Sequence of chain 1.A:
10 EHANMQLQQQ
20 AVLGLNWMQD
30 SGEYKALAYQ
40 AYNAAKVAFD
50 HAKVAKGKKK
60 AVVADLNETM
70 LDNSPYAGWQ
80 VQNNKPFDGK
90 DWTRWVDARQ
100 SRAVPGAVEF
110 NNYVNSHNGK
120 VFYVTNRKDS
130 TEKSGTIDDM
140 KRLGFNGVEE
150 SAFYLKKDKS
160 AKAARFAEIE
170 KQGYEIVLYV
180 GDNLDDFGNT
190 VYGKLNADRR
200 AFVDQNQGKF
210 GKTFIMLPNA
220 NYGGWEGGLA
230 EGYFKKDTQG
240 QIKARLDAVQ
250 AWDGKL

A small-molecule ligand and the protein it binds are described below.
Small molecule (SMILES): Nc1ncnc2c1ncn2[C@@H]1O[C@H](CO)[C@@H](O)[C@H]1OP(=O)(O)O

Binding-site contacts:
Ligand atom N9 contacts residue TYR221 of chain 1.A at 3.7 Å.
Ligand atom O3' contacts residue ASN66 of chain 1.A at 3.1 Å (h-bond).
Ligand atom O3P contacts residue ASN66 of chain 1.A at 3.1 Å.
Ligand atom C4 contacts residue PHE86 of chain 1.A at 3.4 Å (hydrophobic).
Ligand atom O3P contacts residue MG1 of chain 1.C at 2.2 Å.
Ligand atom N9 contacts residue PHE86 of chain 1.A at 3.9 Å.
Ligand atom O3P contacts residue TYR221 of chain 1.A at 3.9 Å.
Ligand atom C4 contacts residue TYR221 of chain 1.A at 3.6 Å (hydrophobic).
Ligand atom O1P contacts residue ASN125 of chain 1.A at 3.1 Å (h-bond).
Ligand atom N6 contacts residue PHE86 of chain 1.A at 3.8 Å.
Ligand atom O2' contacts residue TYR221 of chain 1.A at 3.7 Å.
Ligand atom O2' contacts residue ASN66 of chain 1.A at 3.0 Å (h-bond).
Ligand atom O1P contacts residue ASP64 of chain 1.A at 3.9 Å.
Ligand atom N1 contacts residue PHE86 of chain 1.A at 3.5 Å.
Ligand atom C6 contacts residue TYR221 of chain 1.A at 3.3 Å (hydrophobic).
Ligand atom P contacts residue MG1 of chain 1.C at 3.6 Å.
Ligand atom C1' contacts residue TRP91 of chain 1.A at 3.9 Å (hydrophobic).
Ligand atom P contacts residue ASN66 of chain 1.A at 3.7 Å.
Ligand atom N7 contacts residue TYR221 of chain 1.A at 3.3 Å.
Ligand atom O3P contacts residue ASP64 of chain 1.A at 3.4 Å (salt-bridge).
Ligand atom O3' contacts residue ARG126 of chain 1.A at 3.4 Å (salt-bridge).
Ligand atom C2 contacts residue PHE86 of chain 1.A at 3.8 Å (hydrophobic).
Ligand atom C6 contacts residue PHE86 of chain 1.A at 3.4 Å (hydrophobic).
Ligand atom N1 contacts residue TYR221 of chain 1.A at 3.8 Å.
Ligand atom C5' contacts residue PHE86 of chain 1.A at 3.9 Å (hydrophobic).
Ligand atom N7 contacts residue PHE86 of chain 1.A at 3.9 Å.
Ligand atom O3' contacts residue ASN125 of chain 1.A at 3.1 Å.
Ligand atom C1' contacts residue ASN66 of chain 1.A at 3.6 Å.
Ligand atom N3 contacts residue PHE86 of chain 1.A at 3.6 Å.
Ligand atom O1P contacts residue ARG126 of chain 1.A at 4.0 Å.
Ligand atom C5 contacts residue PHE86 of chain 1.A at 3.5 Å (hydrophobic).
Ligand atom C5 contacts residue TYR221 of chain 1.A at 3.5 Å (hydrophobic).
Ligand atom C8 contacts residue TRP91 of chain 1.A at 3.3 Å (hydrophobic).
Ligand atom O4' contacts residue TRP91 of chain 1.A at 3.7 Å.
Ligand atom O4' contacts residue PHE86 of chain 1.A at 3.5 Å.
Ligand atom C8 contacts residue TYR221 of chain 1.A at 3.4 Å (hydrophobic).
Ligand atom C3' contacts residue ASN125 of chain 1.A at 4.0 Å.
Ligand atom N6 contacts residue TYR221 of chain 1.A at 3.3 Å.
Ligand atom O1P contacts residue ASN66 of chain 1.A at 3.5 Å (h-bond).
Ligand atom C2' contacts residue ASN66 of chain 1.A at 3.8 Å.